A small-molecule ligand and the protein it binds are described below.
Small molecule (SMILES): CC(=O)N[C@@H]1[C@@H](O)[C@H](O)[C@@H](CO)O[C@H]1O

Sequence of chain 1.C:
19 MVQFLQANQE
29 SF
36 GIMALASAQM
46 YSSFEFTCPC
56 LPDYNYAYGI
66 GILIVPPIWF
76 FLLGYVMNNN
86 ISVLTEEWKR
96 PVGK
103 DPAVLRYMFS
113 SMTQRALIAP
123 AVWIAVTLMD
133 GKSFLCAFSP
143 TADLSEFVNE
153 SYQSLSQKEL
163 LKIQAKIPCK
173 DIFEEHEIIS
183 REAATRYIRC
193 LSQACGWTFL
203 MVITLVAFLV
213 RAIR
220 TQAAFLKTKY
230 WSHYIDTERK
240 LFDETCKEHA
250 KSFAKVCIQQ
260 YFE

Binding-site contacts:
Ligand atom O6 contacts residue TYR154 of chain 1.C at 3.5 Å (h-bond).
Ligand atom O7 contacts residue GLU179 of chain 1.C at 3.8 Å.
Ligand atom O5 contacts residue ASN151 of chain 1.C at 2.3 Å (h-bond).
Ligand atom C2 contacts residue GLU179 of chain 1.C at 4.3 Å.
Ligand atom O5 contacts residue GLU179 of chain 1.C at 4.0 Å.
Ligand atom C5 contacts residue ASN151 of chain 1.C at 3.6 Å.
Ligand atom O7 contacts residue ASN151 of chain 1.C at 3.1 Å (h-bond).
Ligand atom C4 contacts residue ASN151 of chain 1.C at 4.2 Å.
Ligand atom C1 contacts residue GLU179 of chain 1.C at 4.0 Å.
Ligand atom C2 contacts residue ASN151 of chain 1.C at 2.4 Å.
Ligand atom C1 contacts residue SER153 of chain 1.C at 4.2 Å.
Ligand atom C7 contacts residue ASN151 of chain 1.C at 3.2 Å.
Ligand atom C3 contacts residue ASN151 of chain 1.C at 3.8 Å.
Ligand atom C5 contacts residue SER153 of chain 1.C at 4.5 Å.
Ligand atom O7 contacts residue HIS178 of chain 1.C at 4.1 Å.
Ligand atom O5 contacts residue SER153 of chain 1.C at 3.8 Å.
Ligand atom O5 contacts residue TYR154 of chain 1.C at 4.5 Å.
Ligand atom N2 contacts residue ASN151 of chain 1.C at 2.9 Å (h-bond).
Ligand atom O6 contacts residue SER153 of chain 1.C at 3.5 Å (h-bond).
Ligand atom C1 contacts residue ASN151 of chain 1.C at 1.4 Å.
Ligand atom C8 contacts residue ASN151 of chain 1.C at 3.7 Å.